Binding-site contacts:
Ligand atom N2 contacts residue VAL291 of chain 1.G at 3.1 Å (h-bond).
Ligand atom O5 contacts residue ASN279 of chain 1.G at 2.4 Å (h-bond).
Ligand atom C8 contacts residue GLU69 of chain 1.H at 3.1 Å.
Ligand atom C8 contacts residue VAL291 of chain 1.G at 3.8 Å (hydrophobic).
Ligand atom C8 contacts residue ASN290 of chain 1.G at 4.3 Å.
Ligand atom O5 contacts residue ASN292 of chain 1.G at 4.2 Å.
Ligand atom C7 contacts residue ASN279 of chain 1.G at 3.6 Å.
Ligand atom C3 contacts residue VAL291 of chain 1.G at 3.8 Å (hydrophobic).
Ligand atom O6 contacts residue GLU69 of chain 1.H at 3.8 Å.
Ligand atom C2 contacts residue VAL291 of chain 1.G at 3.6 Å (hydrophobic).
Ligand atom C5 contacts residue ASN292 of chain 1.G at 4.2 Å.
Ligand atom O7 contacts residue ASN279 of chain 1.G at 3.9 Å.
Ligand atom C3 contacts residue ASN279 of chain 1.G at 3.8 Å.
Ligand atom C5 contacts residue ASN279 of chain 1.G at 3.6 Å.
Ligand atom C7 contacts residue GLU69 of chain 1.H at 4.4 Å.
Ligand atom O6 contacts residue ASN292 of chain 1.G at 4.0 Å.
Ligand atom C4 contacts residue ASN279 of chain 1.G at 4.3 Å.
Ligand atom C7 contacts residue VAL291 of chain 1.G at 4.1 Å (hydrophobic).
Ligand atom C8 contacts residue SER39 of chain 1.G at 3.3 Å.
Ligand atom C8 contacts residue ARG293 of chain 1.G at 4.2 Å.
Ligand atom C1 contacts residue VAL291 of chain 1.G at 3.6 Å (hydrophobic).
Ligand atom C2 contacts residue ASN279 of chain 1.G at 2.5 Å.
Ligand atom C1 contacts residue ASN279 of chain 1.G at 1.4 Å.
Ligand atom N2 contacts residue ASN279 of chain 1.G at 2.9 Å (h-bond).
Ligand atom C1 contacts residue ASN292 of chain 1.G at 4.2 Å.

Sequence of chain 1.H:
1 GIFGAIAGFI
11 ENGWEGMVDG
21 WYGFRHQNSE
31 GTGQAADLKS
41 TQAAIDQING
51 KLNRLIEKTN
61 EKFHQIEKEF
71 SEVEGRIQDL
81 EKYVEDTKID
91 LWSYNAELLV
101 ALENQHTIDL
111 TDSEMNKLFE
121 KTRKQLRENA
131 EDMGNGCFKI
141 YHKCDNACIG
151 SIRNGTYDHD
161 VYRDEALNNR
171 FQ

Sequence of chain 1.G:
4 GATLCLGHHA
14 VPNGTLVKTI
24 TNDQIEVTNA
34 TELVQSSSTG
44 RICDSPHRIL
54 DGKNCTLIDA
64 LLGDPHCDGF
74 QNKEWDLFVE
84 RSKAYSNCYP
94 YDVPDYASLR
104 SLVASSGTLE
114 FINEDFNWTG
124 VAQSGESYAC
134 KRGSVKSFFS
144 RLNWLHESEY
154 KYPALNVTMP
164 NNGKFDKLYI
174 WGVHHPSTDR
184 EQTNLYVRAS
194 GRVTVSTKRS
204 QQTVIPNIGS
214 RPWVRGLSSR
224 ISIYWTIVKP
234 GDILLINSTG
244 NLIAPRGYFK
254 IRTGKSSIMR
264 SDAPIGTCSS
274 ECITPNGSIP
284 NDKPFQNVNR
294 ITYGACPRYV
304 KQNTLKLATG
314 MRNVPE

The protein below binds the small molecule below.
Small molecule (SMILES): CC(=O)N[C@H]1[C@H](O[C@H]2[C@H](O)[C@@H](NC(C)=O)CO[C@@H]2CO)O[C@H](CO)[C@@H](O)[C@@H]1O